Sequence of chain 1.E:
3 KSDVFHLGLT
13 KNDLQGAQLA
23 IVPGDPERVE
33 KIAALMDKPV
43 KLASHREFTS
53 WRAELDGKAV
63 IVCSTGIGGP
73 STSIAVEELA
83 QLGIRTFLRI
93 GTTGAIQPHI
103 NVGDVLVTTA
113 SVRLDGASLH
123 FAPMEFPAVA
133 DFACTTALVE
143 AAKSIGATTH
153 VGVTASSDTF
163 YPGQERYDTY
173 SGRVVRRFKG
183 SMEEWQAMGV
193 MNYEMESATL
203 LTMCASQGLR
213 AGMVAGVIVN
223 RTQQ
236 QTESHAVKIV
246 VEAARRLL

Binding-site contacts:
Ligand atom C4 contacts residue GLY96 of chain 1.C at 3.5 Å.
Ligand atom O2 contacts residue MET197 of chain 1.C at 3.2 Å.
Ligand atom C2 contacts residue GLN166 of chain 1.C at 3.8 Å.
Ligand atom N3 contacts residue GLN166 of chain 1.C at 3.0 Å (h-bond).
Ligand atom O2' contacts residue MET197 of chain 1.C at 4.0 Å.
Ligand atom C6 contacts residue THR95 of chain 1.C at 3.8 Å.
Ligand atom C5' contacts residue ILE69 of chain 1.C at 3.9 Å (hydrophobic).
Ligand atom O4 contacts residue TYR195 of chain 1.C at 3.7 Å.
Ligand atom N1 contacts residue THR94 of chain 1.C at 3.9 Å.
Ligand atom N3 contacts residue PHE162 of chain 1.C at 3.7 Å.
Ligand atom O2 contacts residue GLN166 of chain 1.C at 3.2 Å (h-bond).
Ligand atom C1' contacts residue THR94 of chain 1.C at 3.5 Å.
Ligand atom C2' contacts residue MET197 of chain 1.C at 4.0 Å (hydrophobic).
Ligand atom O3' contacts residue ILE69 of chain 1.C at 4.0 Å.
Ligand atom C5 contacts residue TYR195 of chain 1.C at 4.0 Å (hydrophobic).
Ligand atom C4 contacts residue GLN166 of chain 1.C at 3.7 Å.
Ligand atom C3' contacts residue MET197 of chain 1.C at 4.0 Å (hydrophobic).
Ligand atom C2' contacts residue GLU198 of chain 1.C at 3.5 Å.
Ligand atom O2' contacts residue GLU198 of chain 1.C at 2.8 Å (salt-bridge).
Ligand atom C5 contacts residue THR95 of chain 1.C at 3.5 Å.
Ligand atom O4' contacts residue THR94 of chain 1.C at 3.9 Å.
Ligand atom C4 contacts residue TYR195 of chain 1.C at 3.6 Å (hydrophobic).
Ligand atom O5' contacts residue HIS8 of chain 1.E at 2.4 Å (h-bond).
Ligand atom C3' contacts residue GLU198 of chain 1.C at 3.4 Å.
Ligand atom C5' contacts residue PHE162 of chain 1.C at 4.0 Å (hydrophobic).
Ligand atom N3 contacts residue TYR195 of chain 1.C at 3.7 Å.
Ligand atom O2' contacts residue GLU196 of chain 1.C at 4.0 Å.
Ligand atom O3' contacts residue GLU198 of chain 1.C at 2.6 Å (salt-bridge).
Ligand atom C2 contacts residue PHE162 of chain 1.C at 3.7 Å (hydrophobic).
Ligand atom O5' contacts residue ILE69 of chain 1.C at 4.0 Å.
Ligand atom C6 contacts residue THR94 of chain 1.C at 3.5 Å.
Ligand atom O4 contacts residue GLY96 of chain 1.C at 3.3 Å (h-bond).
Ligand atom C5 contacts residue GLY96 of chain 1.C at 3.3 Å.
Ligand atom C5' contacts residue HIS8 of chain 1.E at 3.5 Å.
Ligand atom O4 contacts residue GLN166 of chain 1.C at 3.4 Å (h-bond).
Ligand atom C6 contacts residue ILE220 of chain 1.C at 3.9 Å (hydrophobic).
Ligand atom O4 contacts residue ARG168 of chain 1.C at 3.6 Å (salt-bridge).
Ligand atom O2' contacts residue THR94 of chain 1.C at 3.6 Å (h-bond).
Ligand atom C5 contacts residue ILE220 of chain 1.C at 3.7 Å (hydrophobic).
Ligand atom O2 contacts residue PHE162 of chain 1.C at 3.5 Å.

Sequence of chain 1.C:
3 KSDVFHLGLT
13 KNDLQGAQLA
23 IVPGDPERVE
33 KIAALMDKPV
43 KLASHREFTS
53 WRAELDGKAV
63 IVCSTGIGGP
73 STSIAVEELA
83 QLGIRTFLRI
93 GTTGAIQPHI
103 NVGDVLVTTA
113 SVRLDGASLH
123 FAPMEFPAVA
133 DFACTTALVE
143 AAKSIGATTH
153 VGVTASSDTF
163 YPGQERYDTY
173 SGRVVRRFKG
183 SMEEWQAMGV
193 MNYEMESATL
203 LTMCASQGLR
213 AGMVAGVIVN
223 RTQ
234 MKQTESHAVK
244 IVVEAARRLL

A small-molecule ligand and the protein it binds are described below.
Small molecule (SMILES): O=c1ccn([C@@H]2O[C@H](CO)[C@@H](O)[C@H]2O)c(=O)[nH]1